Binding-site contacts:
Ligand atom O21 contacts residue GLU202 of chain 1.B at 3.4 Å (salt-bridge).
Ligand atom C61 contacts residue GLU202 of chain 1.B at 3.4 Å.
Ligand atom NH2 contacts residue ALA200 of chain 1.B at 3.8 Å.
Ligand atom CB contacts residue GLU202 of chain 1.B at 3.4 Å.
Ligand atom NE contacts residue CYS231 of chain 1.B at 3.7 Å.
Ligand atom N1 contacts residue GLY228 of chain 1.B at 2.8 Å (h-bond).
Ligand atom O2 contacts residue ALA150 of chain 1.B at 3.9 Å.
Ligand atom O21 contacts residue ASN151 of chain 1.B at 3.5 Å (h-bond).
Ligand atom CG contacts residue GLY228 of chain 1.B at 3.4 Å.
Ligand atom C71 contacts residue HIS43 of chain 1.B at 3.7 Å.
Ligand atom N contacts residue GLY228 of chain 1.B at 3.4 Å (h-bond).
Ligand atom C1 contacts residue ILE179 of chain 1.B at 3.8 Å (hydrophobic).
Ligand atom C21 contacts residue ASN151 of chain 1.B at 3.9 Å.
Ligand atom C41 contacts residue HIS43 of chain 1.B at 3.5 Å.
Ligand atom NE contacts residue ALA200 of chain 1.B at 3.2 Å (h-bond).
Ligand atom CA contacts residue GLU202 of chain 1.B at 3.8 Å.
Ligand atom NH2 contacts residue GLY228 of chain 1.B at 3.7 Å.
Ligand atom O contacts residue TRP227 of chain 1.B at 3.2 Å.
Ligand atom C11 contacts residue GLU202 of chain 1.B at 3.4 Å.
Ligand atom C10 contacts residue GLU94 of chain 1.B at 3.8 Å.
Ligand atom NH1 contacts residue GLY238 of chain 1.B at 3.8 Å.
Ligand atom CG contacts residue GLY230 of chain 1.B at 3.9 Å.
Ligand atom C1 contacts residue TRP227 of chain 1.B at 3.9 Å (hydrophobic).
Ligand atom C71 contacts residue LYS52 of chain 1.B at 3.7 Å.
Ligand atom C21 contacts residue TRP50 of chain 1.B at 3.8 Å (hydrophobic).
Ligand atom CD contacts residue GLY230 of chain 1.B at 3.8 Å.
Ligand atom O contacts residue GLY228 of chain 1.B at 3.2 Å (h-bond).
Ligand atom C31 contacts residue HIS43 of chain 1.B at 3.4 Å.
Ligand atom C5 contacts residue TYR47 of chain 1.B at 3.6 Å (hydrophobic).
Ligand atom NE contacts residue GLY230 of chain 1.B at 3.2 Å (h-bond).
Ligand atom CA contacts residue GLY228 of chain 1.B at 3.7 Å.
Ligand atom O1 contacts residue GLY228 of chain 1.B at 3.8 Å.
Ligand atom NH1 contacts residue ALA200 of chain 1.B at 3.0 Å (h-bond).
Ligand atom C21 contacts residue ALA150 of chain 1.B at 3.7 Å (hydrophobic).
Ligand atom C71 contacts residue TRP50 of chain 1.B at 3.5 Å (hydrophobic).
Ligand atom NH2 contacts residue TRP227 of chain 1.B at 3.6 Å.
Ligand atom CZ contacts residue ALA200 of chain 1.B at 3.1 Å (hydrophobic).
Ligand atom NH1 contacts residue ASP199 of chain 1.B at 2.8 Å (salt-bridge).
Ligand atom C51 contacts residue HIS43 of chain 1.B at 3.7 Å.
Ligand atom C51 contacts residue SER226 of chain 1.B at 3.7 Å.

Sequence of chain 1.B:
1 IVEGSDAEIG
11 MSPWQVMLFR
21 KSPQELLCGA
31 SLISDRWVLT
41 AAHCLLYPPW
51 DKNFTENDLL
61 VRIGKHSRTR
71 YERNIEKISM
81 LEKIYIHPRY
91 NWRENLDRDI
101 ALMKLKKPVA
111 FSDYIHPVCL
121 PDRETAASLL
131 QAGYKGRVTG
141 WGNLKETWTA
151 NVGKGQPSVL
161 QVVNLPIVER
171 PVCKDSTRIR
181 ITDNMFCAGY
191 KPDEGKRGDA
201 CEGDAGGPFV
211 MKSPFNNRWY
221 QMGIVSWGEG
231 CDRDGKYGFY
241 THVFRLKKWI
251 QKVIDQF

The small molecule below binds the protein below.
Small molecule (SMILES): [H]/N=C(\N)NCCC[C@H](NS(=O)(=O)c1cccc2c1NC[C@@H](C)C2)C(=O)N1CC[C@@H](C)C[C@@H]1C(=O)O